A small-molecule ligand and the protein it binds are described below.
Small molecule (SMILES): CC(=O)N[C@@H]1[C@@H](O)[C@H](O)[C@@H](CO)O[C@H]1O

Binding-site contacts:
Ligand atom C8 contacts residue ASN280 of chain 1.B at 4.5 Å.
Ligand atom O5 contacts residue ASN280 of chain 1.B at 2.3 Å (h-bond).
Ligand atom C8 contacts residue GLU279 of chain 1.B at 3.7 Å.
Ligand atom O7 contacts residue ASN280 of chain 1.B at 3.0 Å (h-bond).
Ligand atom C5 contacts residue ASN280 of chain 1.B at 3.7 Å.
Ligand atom C3 contacts residue ASN280 of chain 1.B at 3.8 Å.
Ligand atom C2 contacts residue ASN280 of chain 1.B at 2.5 Å.
Ligand atom C4 contacts residue ASN280 of chain 1.B at 4.2 Å.
Ligand atom C7 contacts residue ASN280 of chain 1.B at 3.2 Å.
Ligand atom N2 contacts residue ASN280 of chain 1.B at 3.0 Å (h-bond).
Ligand atom C1 contacts residue ASN280 of chain 1.B at 1.4 Å.
Ligand atom C7 contacts residue ASN278 of chain 1.B at 3.9 Å.
Ligand atom O7 contacts residue ASN278 of chain 1.B at 3.5 Å (h-bond).
Ligand atom C8 contacts residue ASN278 of chain 1.B at 3.7 Å.

Sequence of chain 1.B:
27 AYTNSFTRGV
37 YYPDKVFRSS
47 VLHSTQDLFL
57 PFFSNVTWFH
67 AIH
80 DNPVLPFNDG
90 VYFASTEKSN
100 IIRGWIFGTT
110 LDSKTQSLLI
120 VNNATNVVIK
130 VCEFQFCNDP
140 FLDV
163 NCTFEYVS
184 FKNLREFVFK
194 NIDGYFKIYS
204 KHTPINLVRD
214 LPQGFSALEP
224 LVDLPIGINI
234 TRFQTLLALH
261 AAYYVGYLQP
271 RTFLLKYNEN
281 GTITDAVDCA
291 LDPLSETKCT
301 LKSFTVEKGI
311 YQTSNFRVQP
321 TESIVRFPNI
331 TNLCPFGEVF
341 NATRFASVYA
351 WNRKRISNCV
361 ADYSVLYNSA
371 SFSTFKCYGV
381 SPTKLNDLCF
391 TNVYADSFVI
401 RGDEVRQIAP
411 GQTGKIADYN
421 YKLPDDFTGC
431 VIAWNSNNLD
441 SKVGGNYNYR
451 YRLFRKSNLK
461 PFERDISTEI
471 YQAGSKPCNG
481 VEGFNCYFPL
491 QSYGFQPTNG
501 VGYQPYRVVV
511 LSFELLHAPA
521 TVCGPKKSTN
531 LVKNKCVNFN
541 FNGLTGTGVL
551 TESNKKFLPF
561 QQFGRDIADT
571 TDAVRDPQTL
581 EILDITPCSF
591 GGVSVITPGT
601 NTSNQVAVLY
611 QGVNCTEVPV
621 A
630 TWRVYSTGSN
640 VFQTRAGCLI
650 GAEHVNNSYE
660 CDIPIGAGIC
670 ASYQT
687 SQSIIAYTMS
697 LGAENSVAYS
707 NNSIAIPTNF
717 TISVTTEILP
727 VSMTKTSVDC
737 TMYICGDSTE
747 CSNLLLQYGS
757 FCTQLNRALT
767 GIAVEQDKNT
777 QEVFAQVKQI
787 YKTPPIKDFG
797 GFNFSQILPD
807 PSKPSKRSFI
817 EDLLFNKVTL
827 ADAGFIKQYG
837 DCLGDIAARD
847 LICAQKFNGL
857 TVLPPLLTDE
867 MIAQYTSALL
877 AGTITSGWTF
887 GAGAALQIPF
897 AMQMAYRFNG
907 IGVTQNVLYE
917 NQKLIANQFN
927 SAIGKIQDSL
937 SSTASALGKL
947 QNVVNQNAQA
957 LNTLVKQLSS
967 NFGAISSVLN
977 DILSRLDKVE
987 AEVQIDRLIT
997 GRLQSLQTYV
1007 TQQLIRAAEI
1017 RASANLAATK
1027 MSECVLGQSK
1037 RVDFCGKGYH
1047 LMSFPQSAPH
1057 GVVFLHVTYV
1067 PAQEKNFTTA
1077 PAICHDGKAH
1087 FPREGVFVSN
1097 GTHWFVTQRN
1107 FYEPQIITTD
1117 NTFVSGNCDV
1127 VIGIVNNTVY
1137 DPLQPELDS